This small molecule binds to this protein.
Small molecule (SMILES): CC(=O)N[C@H]1[C@H](O[C@H]2[C@H](O)[C@@H](NC(C)=O)CO[C@@H]2CO)O[C@H](CO)[C@@H](O)[C@@H]1O

Sequence of chain 1.A:
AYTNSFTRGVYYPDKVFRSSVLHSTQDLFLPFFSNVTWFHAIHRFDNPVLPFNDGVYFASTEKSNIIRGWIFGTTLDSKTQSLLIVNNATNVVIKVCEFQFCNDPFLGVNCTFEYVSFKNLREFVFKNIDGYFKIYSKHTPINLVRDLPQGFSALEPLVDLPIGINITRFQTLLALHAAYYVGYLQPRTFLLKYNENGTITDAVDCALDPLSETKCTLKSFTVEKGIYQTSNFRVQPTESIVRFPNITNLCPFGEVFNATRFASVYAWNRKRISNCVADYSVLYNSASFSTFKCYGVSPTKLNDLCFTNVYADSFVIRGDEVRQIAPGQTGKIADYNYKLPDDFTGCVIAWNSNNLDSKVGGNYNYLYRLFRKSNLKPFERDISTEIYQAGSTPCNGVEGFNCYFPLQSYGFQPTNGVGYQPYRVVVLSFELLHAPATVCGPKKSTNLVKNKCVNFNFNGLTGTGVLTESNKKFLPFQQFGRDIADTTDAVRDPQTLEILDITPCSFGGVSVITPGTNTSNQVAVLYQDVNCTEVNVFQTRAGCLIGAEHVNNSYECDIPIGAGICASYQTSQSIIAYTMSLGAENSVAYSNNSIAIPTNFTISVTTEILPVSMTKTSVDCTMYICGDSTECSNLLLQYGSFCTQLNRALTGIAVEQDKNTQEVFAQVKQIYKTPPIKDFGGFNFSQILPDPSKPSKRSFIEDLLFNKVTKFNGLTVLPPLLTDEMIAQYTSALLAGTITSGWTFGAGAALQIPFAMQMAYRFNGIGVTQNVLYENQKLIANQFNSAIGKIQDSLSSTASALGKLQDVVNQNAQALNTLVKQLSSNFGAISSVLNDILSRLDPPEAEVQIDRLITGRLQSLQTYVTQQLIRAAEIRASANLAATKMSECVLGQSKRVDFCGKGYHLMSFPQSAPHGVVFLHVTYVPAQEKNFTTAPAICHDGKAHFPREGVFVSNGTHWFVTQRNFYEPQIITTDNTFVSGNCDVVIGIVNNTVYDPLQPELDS

Binding-site contacts:
Ligand atom N2 contacts residue ASN717 of chain 1.A at 2.9 Å (h-bond).
Ligand atom O5 contacts residue GLN1071 of chain 1.A at 3.7 Å.
Ligand atom O5 contacts residue ASN717 of chain 1.A at 2.3 Å (h-bond).
Ligand atom C2 contacts residue ASN717 of chain 1.A at 2.4 Å.
Ligand atom C8 contacts residue LEU922 of chain 1.A at 4.3 Å (hydrophobic).
Ligand atom O7 contacts residue LEU922 of chain 1.A at 4.2 Å.
Ligand atom C3 contacts residue ASN717 of chain 1.A at 3.8 Å.
Ligand atom C7 contacts residue ASN717 of chain 1.A at 3.5 Å.
Ligand atom C1 contacts residue ASN717 of chain 1.A at 1.4 Å.
Ligand atom C5 contacts residue LEU922 of chain 1.A at 4.4 Å (hydrophobic).
Ligand atom C8 contacts residue GLN926 of chain 1.A at 4.3 Å.
Ligand atom C5 contacts residue ASN717 of chain 1.A at 3.6 Å.
Ligand atom C6 contacts residue GLN926 of chain 1.A at 4.3 Å.
Ligand atom C4 contacts residue ASN717 of chain 1.A at 4.2 Å.
Ligand atom C1 contacts residue GLN1071 of chain 1.A at 4.0 Å.
Ligand atom O4 contacts residue LEU922 of chain 1.A at 4.1 Å.
Ligand atom O6 contacts residue GLN926 of chain 1.A at 3.1 Å (h-bond).
Ligand atom C7 contacts residue LEU922 of chain 1.A at 4.2 Å (hydrophobic).
Ligand atom O7 contacts residue ASN717 of chain 1.A at 3.7 Å.